Sequence of chain 1.H:
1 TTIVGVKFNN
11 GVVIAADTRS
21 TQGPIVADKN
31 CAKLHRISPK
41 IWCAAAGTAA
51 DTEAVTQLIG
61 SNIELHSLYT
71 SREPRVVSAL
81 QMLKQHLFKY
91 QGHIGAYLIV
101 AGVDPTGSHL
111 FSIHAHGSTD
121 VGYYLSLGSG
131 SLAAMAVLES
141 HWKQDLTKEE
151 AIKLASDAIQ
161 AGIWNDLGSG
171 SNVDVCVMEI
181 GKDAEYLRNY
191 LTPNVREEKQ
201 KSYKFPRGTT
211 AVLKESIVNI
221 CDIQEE

Binding-site contacts:
Ligand atom C12 contacts residue THR1 of chain 1.N at 2.9 Å.
Ligand atom C23 contacts residue GLY47 of chain 1.N at 3.7 Å.
Ligand atom O21 contacts residue GLY47 of chain 1.N at 3.1 Å (h-bond).
Ligand atom O37 contacts residue THR21 of chain 1.N at 3.6 Å.
Ligand atom C1 contacts residue ARG45 of chain 1.N at 3.6 Å.
Ligand atom N25 contacts residue THR21 of chain 1.N at 3.1 Å (h-bond).
Ligand atom C12 contacts residue LYS33 of chain 1.N at 3.6 Å.
Ligand atom C11 contacts residue SER168 of chain 1.N at 3.4 Å.
Ligand atom C8 contacts residue THR1 of chain 1.N at 2.3 Å.
Ligand atom O21 contacts residue THR1 of chain 1.N at 2.4 Å (h-bond).
Ligand atom C4 contacts residue THR20 of chain 1.N at 3.3 Å.
Ligand atom C10 contacts residue SO41 of chain 1.OA at 3.7 Å.
Ligand atom C9 contacts residue SO41 of chain 1.OA at 3.7 Å.
Ligand atom C12 contacts residue SER168 of chain 1.N at 3.1 Å.
Ligand atom O21 contacts residue SER46 of chain 1.N at 3.7 Å.
Ligand atom O49 contacts residue THR20 of chain 1.N at 3.5 Å.
Ligand atom C3 contacts residue THR31 of chain 1.N at 3.7 Å.
Ligand atom C7 contacts residue THR1 of chain 1.N at 2.9 Å.
Ligand atom C46 contacts residue THR94 of chain 1.N at 3.3 Å.
Ligand atom C42 contacts residue GLY47 of chain 1.N at 3.4 Å.
Ligand atom C2 contacts residue ARG45 of chain 1.N at 3.1 Å.
Ligand atom N22 contacts residue THR1 of chain 1.N at 3.7 Å.
Ligand atom C42 contacts residue SER48 of chain 1.N at 3.7 Å.
Ligand atom C10 contacts residue THR1 of chain 1.N at 2.4 Å.
Ligand atom C43 contacts residue SER48 of chain 1.N at 3.6 Å.
Ligand atom C12 contacts residue ARG19 of chain 1.N at 3.1 Å.
Ligand atom N22 contacts residue GLY47 of chain 1.N at 2.9 Å (h-bond).
Ligand atom C11 contacts residue SER129 of chain 1.N at 3.1 Å.
Ligand atom C27 contacts residue THR21 of chain 1.N at 3.5 Å.
Ligand atom C24 contacts residue GLY47 of chain 1.N at 3.4 Å.
Ligand atom C11 contacts residue THR1 of chain 1.N at 1.5 Å.
Ligand atom O13 contacts residue THR1 of chain 1.N at 3.7 Å.
Ligand atom O39 contacts residue ALA49 of chain 1.N at 3.1 Å (h-bond).
Ligand atom C11 contacts residue SO41 of chain 1.OA at 3.3 Å.
Ligand atom O21 contacts residue SO41 of chain 1.OA at 2.6 Å (h-bond).
Ligand atom C9 contacts residue THR1 of chain 1.N at 1.4 Å.
Ligand atom C32 contacts residue HIS116 of chain 1.H at 3.3 Å.
Ligand atom C4 contacts residue THR31 of chain 1.N at 3.7 Å.
Ligand atom O13 contacts residue SO41 of chain 1.OA at 3.1 Å (h-bond).
Ligand atom O49 contacts residue THR21 of chain 1.N at 3.1 Å (h-bond).

Sequence of chain 1.N:
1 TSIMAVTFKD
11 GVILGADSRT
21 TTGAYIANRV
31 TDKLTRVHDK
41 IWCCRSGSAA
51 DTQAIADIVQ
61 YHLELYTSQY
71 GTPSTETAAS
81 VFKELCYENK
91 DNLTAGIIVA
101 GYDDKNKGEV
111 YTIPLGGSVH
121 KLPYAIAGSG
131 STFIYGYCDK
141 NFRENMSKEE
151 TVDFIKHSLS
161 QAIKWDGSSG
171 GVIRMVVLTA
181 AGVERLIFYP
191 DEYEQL

A small-molecule ligand and the protein it binds are described below.
Small molecule (SMILES): COc1ccc(C[C@H](NC(=O)[C@H](C)NC(=O)CN2CCOCC2)C(=O)N[C@@H](Cc2ccccc2)[C@@H](O)C(C)(C)O)cc1